The protein below binds the small molecule below.
Small molecule (SMILES): CC(=O)N[C@H]1[C@H](O[C@H]2[C@H](O)[C@@H](NC(C)=O)CO[C@@H]2CO)O[C@H](CO)[C@@H](O[C@@H]2O[C@H](CO)[C@@H](O)[C@H](O)[C@@H]2O)[C@@H]1O

Sequence of chain 1.E:
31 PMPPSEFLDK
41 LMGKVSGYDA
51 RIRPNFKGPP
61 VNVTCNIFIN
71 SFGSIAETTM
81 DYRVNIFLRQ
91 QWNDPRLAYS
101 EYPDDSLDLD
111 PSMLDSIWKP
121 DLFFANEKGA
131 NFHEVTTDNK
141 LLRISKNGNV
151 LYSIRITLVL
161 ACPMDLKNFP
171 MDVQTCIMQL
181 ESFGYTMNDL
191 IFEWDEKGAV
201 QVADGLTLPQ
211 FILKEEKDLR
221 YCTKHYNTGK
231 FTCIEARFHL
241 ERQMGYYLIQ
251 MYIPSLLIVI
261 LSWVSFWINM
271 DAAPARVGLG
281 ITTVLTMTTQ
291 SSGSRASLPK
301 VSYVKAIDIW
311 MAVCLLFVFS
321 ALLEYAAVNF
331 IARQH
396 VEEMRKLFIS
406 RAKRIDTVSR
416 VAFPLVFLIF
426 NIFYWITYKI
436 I

Binding-site contacts:
Ligand atom N2 contacts residue ASN62 of chain 1.E at 2.9 Å (h-bond).
Ligand atom O7 contacts residue PRO60 of chain 1.E at 4.5 Å.
Ligand atom C8 contacts residue PRO60 of chain 1.E at 3.0 Å (hydrophobic).
Ligand atom C3 contacts residue PRO59 of chain 1.E at 3.8 Å (hydrophobic).
Ligand atom C4 contacts residue ASN62 of chain 1.E at 4.2 Å.
Ligand atom N2 contacts residue PRO59 of chain 1.E at 3.2 Å.
Ligand atom C2 contacts residue ASN62 of chain 1.E at 2.5 Å.
Ligand atom N2 contacts residue PRO60 of chain 1.E at 3.4 Å (h-bond).
Ligand atom C8 contacts residue ASN55 of chain 1.E at 3.1 Å.
Ligand atom C5 contacts residue ASN62 of chain 1.E at 3.7 Å.
Ligand atom C3 contacts residue ASN62 of chain 1.E at 3.8 Å.
Ligand atom C7 contacts residue PRO60 of chain 1.E at 3.5 Å (hydrophobic).
Ligand atom C8 contacts residue ASN62 of chain 1.E at 4.3 Å.
Ligand atom C1 contacts residue PRO60 of chain 1.E at 4.5 Å (hydrophobic).
Ligand atom O7 contacts residue ASN62 of chain 1.E at 2.9 Å (h-bond).
Ligand atom C7 contacts residue ASN62 of chain 1.E at 3.1 Å.
Ligand atom C7 contacts residue ASN55 of chain 1.E at 4.5 Å.
Ligand atom C2 contacts residue PRO60 of chain 1.E at 4.5 Å (hydrophobic).
Ligand atom O3 contacts residue PRO59 of chain 1.E at 3.4 Å.
Ligand atom C8 contacts residue PRO59 of chain 1.E at 3.4 Å (hydrophobic).
Ligand atom C1 contacts residue ASN62 of chain 1.E at 1.4 Å.
Ligand atom O5 contacts residue ASN62 of chain 1.E at 2.4 Å (h-bond).
Ligand atom C7 contacts residue PRO59 of chain 1.E at 3.9 Å (hydrophobic).
Ligand atom C2 contacts residue PRO59 of chain 1.E at 4.1 Å (hydrophobic).